Sequence of chain 18.A:
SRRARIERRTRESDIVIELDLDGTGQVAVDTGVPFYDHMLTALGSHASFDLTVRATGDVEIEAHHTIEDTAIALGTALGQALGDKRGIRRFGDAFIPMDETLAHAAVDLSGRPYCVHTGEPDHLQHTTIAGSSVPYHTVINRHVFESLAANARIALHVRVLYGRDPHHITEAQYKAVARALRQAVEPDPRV

Binding-site contacts:
Ligand atom C1 contacts residue HIS182 of chain 9.A at 3.5 Å.
Ligand atom C3 contacts residue HIS80 of chain 18.A at 4.2 Å.
Ligand atom N2 contacts residue MET113 of chain 9.A at 3.5 Å.
Ligand atom C1 contacts residue MET113 of chain 9.A at 3.5 Å (hydrophobic).
Ligand atom C3 contacts residue MN1 of chain 9.C at 4.3 Å.
Ligand atom N2 contacts residue HIS79 of chain 18.A at 3.1 Å (h-bond).
Ligand atom N6 contacts residue HIS80 of chain 18.A at 4.0 Å.
Ligand atom N11 contacts residue HIS182 of chain 9.A at 3.1 Å (h-bond).
Ligand atom C1 contacts residue MN1 of chain 18.B at 3.2 Å.
Ligand atom N6 contacts residue GLU27 of chain 18.A at 4.3 Å.
Ligand atom C3 contacts residue MN1 of chain 18.B at 3.4 Å.
Ligand atom N2 contacts residue HIS80 of chain 18.A at 4.3 Å.
Ligand atom N10 contacts residue MN1 of chain 9.C at 3.1 Å.
Ligand atom N2 contacts residue GLU83 of chain 18.A at 3.1 Å (salt-bridge).
Ligand atom C5 contacts residue ARG127 of chain 6.A at 3.5 Å.
Ligand atom C1 contacts residue GLU83 of chain 18.A at 4.1 Å.
Ligand atom N11 contacts residue MET113 of chain 9.A at 3.5 Å.
Ligand atom C1 contacts residue HIS80 of chain 18.A at 3.7 Å.
Ligand atom C1 contacts residue HIS183 of chain 9.A at 3.7 Å.
Ligand atom C1 contacts residue HIS79 of chain 18.A at 3.1 Å.
Ligand atom C4 contacts residue MET113 of chain 9.A at 4.3 Å (hydrophobic).
Ligand atom C4 contacts residue MN1 of chain 18.B at 3.9 Å.
Ligand atom N10 contacts residue MET113 of chain 9.A at 3.5 Å.
Ligand atom C4 contacts residue GLU83 of chain 18.A at 3.4 Å.
Ligand atom N11 contacts residue MN1 of chain 9.C at 2.2 Å.
Ligand atom C3 contacts residue GLU83 of chain 18.A at 3.5 Å.
Ligand atom N11 contacts residue GLU186 of chain 9.A at 3.1 Å (salt-bridge).
Ligand atom N10 contacts residue HIS80 of chain 18.A at 3.4 Å (h-bond).
Ligand atom C1 contacts residue GLU186 of chain 9.A at 4.0 Å.
Ligand atom N2 contacts residue MN1 of chain 18.B at 2.3 Å.
Ligand atom N2 contacts residue HIS183 of chain 9.A at 3.5 Å (h-bond).
Ligand atom C1 contacts residue MN1 of chain 9.C at 3.3 Å.
Ligand atom O9 contacts residue ARG127 of chain 6.A at 3.0 Å (salt-bridge).
Ligand atom O9 contacts residue MET113 of chain 9.A at 4.3 Å.
Ligand atom C7 contacts residue ARG127 of chain 6.A at 3.7 Å.
Ligand atom C4 contacts residue ARG127 of chain 6.A at 3.3 Å.
Ligand atom N6 contacts residue ASP84 of chain 18.A at 4.1 Å.
Ligand atom N11 contacts residue HIS80 of chain 18.A at 3.0 Å (h-bond).
Ligand atom C3 contacts residue MET113 of chain 9.A at 3.5 Å (hydrophobic).
Ligand atom N10 contacts residue GLU186 of chain 9.A at 3.9 Å.

Sequence of chain 9.A:
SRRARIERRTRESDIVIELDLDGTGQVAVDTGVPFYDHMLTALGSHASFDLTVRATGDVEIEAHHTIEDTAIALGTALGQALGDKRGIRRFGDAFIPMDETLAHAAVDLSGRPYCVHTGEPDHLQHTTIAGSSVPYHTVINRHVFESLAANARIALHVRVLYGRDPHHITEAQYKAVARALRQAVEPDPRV

This protein binds this small molecule.
Small molecule (SMILES): N[C@@H](Cc1nnc[nH]1)C(=O)O

Sequence of chain 6.A:
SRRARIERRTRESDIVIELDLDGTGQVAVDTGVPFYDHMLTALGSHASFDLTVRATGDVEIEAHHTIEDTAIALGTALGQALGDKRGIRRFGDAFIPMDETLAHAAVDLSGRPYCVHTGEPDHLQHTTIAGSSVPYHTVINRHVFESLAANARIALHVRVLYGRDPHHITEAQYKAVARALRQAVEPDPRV